Binding-site contacts:
Ligand atom C1 contacts residue ASN186 of chain 1.B at 1.4 Å.
Ligand atom O6 contacts residue LYS167 of chain 1.B at 2.7 Å (salt-bridge).
Ligand atom C3 contacts residue ASN186 of chain 1.B at 3.8 Å.
Ligand atom C2 contacts residue LYS167 of chain 1.B at 4.2 Å.
Ligand atom N2 contacts residue ASN186 of chain 1.B at 2.9 Å (h-bond).
Ligand atom O6 contacts residue ASN186 of chain 1.B at 4.5 Å.
Ligand atom O7 contacts residue ASN186 of chain 1.B at 3.5 Å (h-bond).
Ligand atom O5 contacts residue ASN184 of chain 1.B at 4.0 Å.
Ligand atom C6 contacts residue LYS167 of chain 1.B at 3.8 Å.
Ligand atom C4 contacts residue LYS167 of chain 1.B at 3.9 Å.
Ligand atom O5 contacts residue ASN186 of chain 1.B at 2.3 Å (h-bond).
Ligand atom O5 contacts residue LYS167 of chain 1.B at 3.3 Å (salt-bridge).
Ligand atom C2 contacts residue ASN186 of chain 1.B at 2.5 Å.
Ligand atom C1 contacts residue LYS167 of chain 1.B at 4.1 Å.
Ligand atom C4 contacts residue ASN186 of chain 1.B at 4.2 Å.
Ligand atom C5 contacts residue LYS167 of chain 1.B at 3.8 Å.
Ligand atom C5 contacts residue ASN186 of chain 1.B at 3.6 Å.
Ligand atom O6 contacts residue ASN184 of chain 1.B at 4.2 Å.
Ligand atom C7 contacts residue ASN186 of chain 1.B at 3.6 Å.

The small molecule below binds the protein below.
Small molecule (SMILES): CC(=O)N[C@@H]1[C@@H](O)[C@H](O)[C@@H](CO)O[C@H]1O

Sequence of chain 1.B:
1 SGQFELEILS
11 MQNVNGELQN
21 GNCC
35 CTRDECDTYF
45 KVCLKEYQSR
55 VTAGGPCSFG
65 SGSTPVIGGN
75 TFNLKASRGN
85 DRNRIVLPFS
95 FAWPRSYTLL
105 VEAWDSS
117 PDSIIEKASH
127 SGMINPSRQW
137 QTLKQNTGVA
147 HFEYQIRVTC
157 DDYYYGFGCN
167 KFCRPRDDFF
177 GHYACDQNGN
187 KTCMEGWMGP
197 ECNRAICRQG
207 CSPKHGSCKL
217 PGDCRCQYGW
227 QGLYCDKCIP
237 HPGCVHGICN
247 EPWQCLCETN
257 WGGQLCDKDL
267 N